Binding-site contacts:
Ligand atom C8 contacts residue LYS223 of chain 1.A at 3.6 Å.
Ligand atom O14 contacts residue SER74 of chain 1.A at 3.6 Å.
Ligand atom O9 contacts residue ARG99 of chain 1.A at 2.8 Å (salt-bridge).
Ligand atom C10 contacts residue ASN127 of chain 1.A at 3.6 Å.
Ligand atom O15 contacts residue ARG245 of chain 1.A at 3.0 Å (salt-bridge).
Ligand atom C6 contacts residue NAP1 of chain 1.D at 3.5 Å.
Ligand atom C12 contacts residue SER96 of chain 1.A at 3.3 Å.
Ligand atom C1 contacts residue NAP1 of chain 1.D at 3.8 Å.
Ligand atom C12 contacts residue SER74 of chain 1.A at 3.8 Å.
Ligand atom O15 contacts residue GLY159 of chain 1.A at 3.4 Å.
Ligand atom O10 contacts residue ARG99 of chain 1.A at 2.8 Å (salt-bridge).
Ligand atom O10 contacts residue NAP1 of chain 1.D at 3.0 Å.
Ligand atom O14 contacts residue SER96 of chain 1.A at 2.5 Å (h-bond).
Ligand atom O13 contacts residue SER96 of chain 1.A at 2.8 Å (h-bond).
Ligand atom C10 contacts residue GLU220 of chain 1.A at 3.4 Å.
Ligand atom O9 contacts residue LYS223 of chain 1.A at 2.8 Å (salt-bridge).
Ligand atom C11 contacts residue GLY159 of chain 1.A at 3.6 Å.
Ligand atom O15 contacts residue HIS252 of chain 1.A at 2.9 Å (h-bond).
Ligand atom C7 contacts residue NAP1 of chain 1.D at 3.7 Å.
Ligand atom C9 contacts residue GLU220 of chain 1.A at 3.4 Å.
Ligand atom O9 contacts residue ASN127 of chain 1.A at 3.4 Å (h-bond).
Ligand atom O14 contacts residue LYS223 of chain 1.A at 3.3 Å (salt-bridge).
Ligand atom O13 contacts residue THR95 of chain 1.A at 3.4 Å.
Ligand atom C3 contacts residue GLY159 of chain 1.A at 3.7 Å.
Ligand atom C1 contacts residue GLY159 of chain 1.A at 3.8 Å.
Ligand atom O13 contacts residue NAP1 of chain 1.D at 2.7 Å (h-bond).
Ligand atom O15 contacts residue GLN155 of chain 1.A at 3.0 Å (h-bond).
Ligand atom O13 contacts residue SER74 of chain 1.A at 3.2 Å (h-bond).
Ligand atom C11 contacts residue GLN155 of chain 1.A at 3.5 Å.
Ligand atom C11 contacts residue ARG245 of chain 1.A at 3.4 Å.
Ligand atom C12 contacts residue NAP1 of chain 1.D at 3.5 Å.
Ligand atom O12 contacts residue ALA160 of chain 1.A at 3.7 Å.
Ligand atom C5 contacts residue NAP1 of chain 1.D at 3.7 Å.
Ligand atom C5 contacts residue LYS223 of chain 1.A at 3.7 Å.
Ligand atom C10 contacts residue CYS128 of chain 1.A at 3.4 Å (hydrophobic).
Ligand atom O12 contacts residue GLY159 of chain 1.A at 3.2 Å (h-bond).
Ligand atom C9 contacts residue ASN127 of chain 1.A at 3.5 Å.
Ligand atom O10 contacts residue ASN94 of chain 1.A at 3.6 Å.
Ligand atom O12 contacts residue ARG245 of chain 1.A at 2.9 Å (salt-bridge).
Ligand atom C8 contacts residue ARG99 of chain 1.A at 3.5 Å.

Sequence of chain 1.A:
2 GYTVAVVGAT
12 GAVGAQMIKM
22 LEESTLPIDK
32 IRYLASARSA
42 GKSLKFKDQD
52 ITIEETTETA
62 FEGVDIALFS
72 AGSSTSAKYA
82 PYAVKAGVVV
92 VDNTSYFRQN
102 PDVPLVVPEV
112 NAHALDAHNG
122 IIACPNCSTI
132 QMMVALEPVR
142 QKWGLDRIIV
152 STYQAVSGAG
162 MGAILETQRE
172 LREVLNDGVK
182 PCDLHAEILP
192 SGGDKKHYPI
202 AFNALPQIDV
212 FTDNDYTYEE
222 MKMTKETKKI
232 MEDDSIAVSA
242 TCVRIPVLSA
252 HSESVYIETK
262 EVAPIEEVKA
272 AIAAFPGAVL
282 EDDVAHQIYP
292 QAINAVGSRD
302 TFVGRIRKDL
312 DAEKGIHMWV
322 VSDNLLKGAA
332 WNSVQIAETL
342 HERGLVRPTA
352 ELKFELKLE

This protein binds this small molecule.
Small molecule (SMILES): O=C(O)CCCc1cccc(C(=O)O)c1C(=O)O